Sequence of chain 1.A:
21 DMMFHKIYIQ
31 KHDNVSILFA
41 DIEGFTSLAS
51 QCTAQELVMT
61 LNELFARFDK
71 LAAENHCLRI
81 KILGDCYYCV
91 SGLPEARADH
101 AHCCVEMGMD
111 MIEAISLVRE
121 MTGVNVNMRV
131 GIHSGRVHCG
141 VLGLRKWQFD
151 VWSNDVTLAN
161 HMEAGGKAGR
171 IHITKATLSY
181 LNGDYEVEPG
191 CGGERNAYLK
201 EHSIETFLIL

This small molecule binds to this protein.
Small molecule (SMILES): C=C[C@@]1(C)CC(=O)[C@]2(O)[C@@]3(C)[C@@H](O)CCC(C)(C)[C@@H]3[C@H](O)[C@H](OC(=O)CCCCN3CCN(C)CC3)[C@@]2(C)O1

Binding-site contacts:
Ligand atom C1 contacts residue VAL156 of chain 1.A at 3.8 Å (hydrophobic).
Ligand atom C15 contacts residue TRP152 of chain 1.A at 3.8 Å (hydrophobic).
Ligand atom C19 contacts residue PHE39 of chain 1.A at 4.1 Å (hydrophobic).
Ligand atom O2 contacts residue ASP150 of chain 1.A at 3.3 Å (salt-bridge).
Ligand atom C2 contacts residue PHE39 of chain 1.A at 3.7 Å (hydrophobic).
Ligand atom C12 contacts residue TYR30 of chain 1.B at 4.0 Å (hydrophobic).
Ligand atom C18 contacts residue LEU83 of chain 1.A at 3.9 Å (hydrophobic).
Ligand atom C20 contacts residue THR157 of chain 1.A at 3.6 Å.
Ligand atom C12 contacts residue THR157 of chain 1.A at 3.5 Å.
Ligand atom O6 contacts residue GLY72 of chain 1.B at 3.8 Å.
Ligand atom O6 contacts residue TRP152 of chain 1.A at 3.5 Å.
Ligand atom O3 contacts residue ASN160 of chain 1.A at 4.0 Å.
Ligand atom O7 contacts residue SER153 of chain 1.A at 3.3 Å (h-bond).
Ligand atom O7 contacts residue VAL156 of chain 1.A at 3.9 Å.
Ligand atom C14 contacts residue PHE26 of chain 1.B at 3.9 Å (hydrophobic).
Ligand atom O5 contacts residue THR74 of chain 1.B at 4.2 Å.
Ligand atom O7 contacts residue THR157 of chain 1.A at 3.3 Å (h-bond).
Ligand atom O5 contacts residue SER73 of chain 1.B at 3.6 Å (h-bond).
Ligand atom C27 contacts residue ASN160 of chain 1.A at 3.5 Å.
Ligand atom C16 contacts residue TYR30 of chain 1.B at 3.6 Å (hydrophobic).
Ligand atom C2 contacts residue VAL156 of chain 1.A at 3.6 Å (hydrophobic).
Ligand atom C3 contacts residue TYR88 of chain 1.A at 3.6 Å (hydrophobic).
Ligand atom C18 contacts residue ILE71 of chain 1.B at 4.0 Å (hydrophobic).
Ligand atom C30 contacts residue CYS86 of chain 1.A at 3.3 Å (hydrophobic).
Ligand atom O2 contacts residue TRP152 of chain 1.A at 4.1 Å.
Ligand atom O7 contacts residue TRP152 of chain 1.A at 3.7 Å.
Ligand atom C15 contacts residue PHE26 of chain 1.B at 3.6 Å (hydrophobic).
Ligand atom O5 contacts residue ILE71 of chain 1.B at 3.9 Å.
Ligand atom O5 contacts residue GLY72 of chain 1.B at 4.0 Å.
Ligand atom C11 contacts residue SER153 of chain 1.A at 4.2 Å.
Ligand atom C7 contacts residue GLY72 of chain 1.B at 4.0 Å.
Ligand atom C26 contacts residue ASN160 of chain 1.A at 3.6 Å.
Ligand atom C1 contacts residue VAL151 of chain 1.A at 3.5 Å (hydrophobic).
Ligand atom C14 contacts residue TYR30 of chain 1.B at 3.8 Å (hydrophobic).
Ligand atom O2 contacts residue VAL151 of chain 1.A at 2.7 Å (h-bond).
Ligand atom C5 contacts residue GLY72 of chain 1.B at 4.2 Å.
Ligand atom C11 contacts residue THR157 of chain 1.A at 3.4 Å.
Ligand atom C19 contacts residue ASN160 of chain 1.A at 3.4 Å.
Ligand atom C17 contacts residue THR157 of chain 1.A at 3.5 Å.
Ligand atom C16 contacts residue LYS27 of chain 1.B at 3.6 Å.

Sequence of chain 1.B:
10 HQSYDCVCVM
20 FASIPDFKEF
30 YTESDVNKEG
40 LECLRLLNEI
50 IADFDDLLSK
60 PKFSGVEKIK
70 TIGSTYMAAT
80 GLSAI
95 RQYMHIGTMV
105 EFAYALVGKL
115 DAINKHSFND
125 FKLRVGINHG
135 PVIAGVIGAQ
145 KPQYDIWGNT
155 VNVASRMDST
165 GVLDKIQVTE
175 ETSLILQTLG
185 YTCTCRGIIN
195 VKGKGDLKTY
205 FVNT